Binding-site contacts:
Ligand atom C19 contacts residue MET82 of chain 1.B at 3.7 Å (hydrophobic).
Ligand atom C13 contacts residue LEU85 of chain 1.B at 3.8 Å (hydrophobic).
Ligand atom C19 contacts residue TYR56 of chain 1.B at 3.8 Å (hydrophobic).
Ligand atom S contacts residue PRO87 of chain 1.B at 3.6 Å.
Ligand atom C18 contacts residue ILE23 of chain 1.B at 3.0 Å (hydrophobic).
Ligand atom C16 contacts residue ILE23 of chain 1.B at 3.2 Å (hydrophobic).
Ligand atom O2 contacts residue PRO87 of chain 1.B at 3.6 Å.
Ligand atom N1 contacts residue ASP91 of chain 1.B at 3.7 Å.
Ligand atom N2 contacts residue PRO87 of chain 1.B at 3.8 Å.
Ligand atom C14 contacts residue ALA36 of chain 1.B at 3.8 Å (hydrophobic).
Ligand atom N4 contacts residue LEU85 of chain 1.B at 3.4 Å (h-bond).
Ligand atom C11 contacts residue HSJ1 of chain 1.M at 3.6 Å.
Ligand atom N5 contacts residue LEU135 of chain 1.B at 3.5 Å.
Ligand atom C11 contacts residue LEU85 of chain 1.B at 3.3 Å (hydrophobic).
Ligand atom F3 contacts residue LEU293 of chain 1.B at 3.6 Å.
Ligand atom C8 contacts residue PRO87 of chain 1.B at 3.6 Å (hydrophobic).
Ligand atom F2 contacts residue LEU293 of chain 1.B at 3.2 Å.
Ligand atom C11 contacts residue GLY86 of chain 1.B at 3.4 Å.
Ligand atom N3 contacts residue LEU85 of chain 1.B at 3.1 Å (h-bond).
Ligand atom C17 contacts residue GLU83 of chain 1.B at 3.5 Å.
Ligand atom C3 contacts residue ASP91 of chain 1.B at 3.6 Å.
Ligand atom C13 contacts residue LEU135 of chain 1.B at 3.7 Å (hydrophobic).
Ligand atom C18 contacts residue ILE148 of chain 1.B at 3.8 Å (hydrophobic).
Ligand atom O1 contacts residue PRO87 of chain 1.B at 3.6 Å.
Ligand atom C10 contacts residue GLY86 of chain 1.B at 3.9 Å.
Ligand atom F5 contacts residue MET82 of chain 1.B at 3.3 Å.
Ligand atom C17 contacts residue ALA36 of chain 1.B at 3.6 Å (hydrophobic).
Ligand atom F2 contacts residue LEU92 of chain 1.B at 2.9 Å.
Ligand atom O5 contacts residue ILE23 of chain 1.B at 3.3 Å.
Ligand atom N1 contacts residue PRO87 of chain 1.B at 3.6 Å.
Ligand atom O4 contacts residue MET82 of chain 1.B at 3.3 Å.
Ligand atom F5 contacts residue MET80 of chain 1.B at 3.5 Å.
Ligand atom C5 contacts residue ASP91 of chain 1.B at 3.8 Å.
Ligand atom F4 contacts residue TYR56 of chain 1.B at 2.5 Å.
Ligand atom O1 contacts residue ASP91 of chain 1.B at 3.8 Å.
Ligand atom C11 contacts residue PRO87 of chain 1.B at 3.7 Å (hydrophobic).
Ligand atom S contacts residue HSJ1 of chain 1.M at 3.5 Å.
Ligand atom O5 contacts residue NA1 of chain 1.S at 3.8 Å.
Ligand atom N4 contacts residue ALA36 of chain 1.B at 3.8 Å.
Ligand atom C9 contacts residue PRO87 of chain 1.B at 3.6 Å (hydrophobic).

Sequence of chain 1.B:
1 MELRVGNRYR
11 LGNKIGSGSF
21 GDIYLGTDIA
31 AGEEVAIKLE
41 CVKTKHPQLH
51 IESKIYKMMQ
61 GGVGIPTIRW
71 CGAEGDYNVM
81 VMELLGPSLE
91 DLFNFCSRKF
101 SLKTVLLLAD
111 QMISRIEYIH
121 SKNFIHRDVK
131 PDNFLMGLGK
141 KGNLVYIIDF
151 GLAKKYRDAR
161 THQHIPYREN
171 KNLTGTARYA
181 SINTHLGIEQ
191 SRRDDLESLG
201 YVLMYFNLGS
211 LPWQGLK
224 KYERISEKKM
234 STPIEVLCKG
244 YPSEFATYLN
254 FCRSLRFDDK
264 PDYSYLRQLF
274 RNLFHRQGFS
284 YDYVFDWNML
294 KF

A protein and the small-molecule ligand that binds it are described below.
Small molecule (SMILES): O=C(Nc1nc2cc3c(cc2[nH]1)OC(F)(F)O3)c1csc(NC(=O)c2ccccc2OC(F)(F)F)n1